Sequence of chain 1.A:
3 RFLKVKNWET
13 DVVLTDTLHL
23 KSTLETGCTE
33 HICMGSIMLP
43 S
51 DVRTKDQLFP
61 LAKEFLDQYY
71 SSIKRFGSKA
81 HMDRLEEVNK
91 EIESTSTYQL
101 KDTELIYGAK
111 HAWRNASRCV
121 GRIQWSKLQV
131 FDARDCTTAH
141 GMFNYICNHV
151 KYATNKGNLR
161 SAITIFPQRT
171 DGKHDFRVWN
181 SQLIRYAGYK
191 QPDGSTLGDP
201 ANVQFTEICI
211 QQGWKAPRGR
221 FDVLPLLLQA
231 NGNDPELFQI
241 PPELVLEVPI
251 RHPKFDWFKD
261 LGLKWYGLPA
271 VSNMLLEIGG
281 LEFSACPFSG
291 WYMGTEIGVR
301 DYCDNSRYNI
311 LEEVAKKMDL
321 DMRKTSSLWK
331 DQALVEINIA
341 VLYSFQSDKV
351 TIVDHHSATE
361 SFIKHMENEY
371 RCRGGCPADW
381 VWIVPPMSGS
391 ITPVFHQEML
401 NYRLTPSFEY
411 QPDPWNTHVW

This small molecule binds to this protein.
Small molecule (SMILES): CNCC#Cc1cc(F)c(F)c(CCc2cc(C)cc(N)n2)c1

Binding-site contacts:
Ligand atom C06 contacts residue GLU296 of chain 1.A at 3.6 Å.
Ligand atom C17 contacts residue TRP382 of chain 1.A at 3.6 Å (hydrophobic).
Ligand atom C11 contacts residue HEM1 of chain 1.C at 3.6 Å.
Ligand atom C12 contacts residue HEM1 of chain 1.C at 3.4 Å.
Ligand atom C05 contacts residue VAL271 of chain 1.A at 3.6 Å (hydrophobic).
Ligand atom C03 contacts residue HEM1 of chain 1.C at 3.3 Å.
Ligand atom N02 contacts residue HEM1 of chain 1.C at 3.3 Å.
Ligand atom C13 contacts residue VAL271 of chain 1.A at 3.9 Å (hydrophobic).
Ligand atom C07 contacts residue PHE288 of chain 1.A at 3.7 Å (hydrophobic).
Ligand atom C14 contacts residue HEM1 of chain 1.C at 2.9 Å.
Ligand atom C17 contacts residue HEM1 of chain 1.C at 3.8 Å.
Ligand atom F13 contacts residue HEM1 of chain 1.C at 3.2 Å.
Ligand atom C02 contacts residue GLU296 of chain 1.A at 3.6 Å.
Ligand atom C07 contacts residue SER289 of chain 1.A at 3.7 Å.
Ligand atom C18 contacts residue TRP382 of chain 1.A at 3.5 Å (hydrophobic).
Ligand atom F12 contacts residue PHE288 of chain 1.A at 3.9 Å.
Ligand atom C19 contacts residue TRP382 of chain 1.A at 3.7 Å (hydrophobic).
Ligand atom C02 contacts residue HEM1 of chain 1.C at 3.6 Å.
Ligand atom C04 contacts residue PRO269 of chain 1.A at 3.9 Å (hydrophobic).
Ligand atom N02 contacts residue GLU296 of chain 1.A at 2.8 Å (salt-bridge).
Ligand atom C02 contacts residue PRO269 of chain 1.A at 3.8 Å (hydrophobic).
Ligand atom C08 contacts residue VAL271 of chain 1.A at 3.7 Å (hydrophobic).
Ligand atom N02 contacts residue TRP291 of chain 1.A at 2.8 Å (h-bond).
Ligand atom C16 contacts residue HEM1 of chain 1.C at 2.8 Å.
Ligand atom C07 contacts residue GLY290 of chain 1.A at 3.5 Å.
Ligand atom N02 contacts residue TYR292 of chain 1.A at 3.7 Å.
Ligand atom N01 contacts residue GLU296 of chain 1.A at 2.7 Å (salt-bridge).
Ligand atom F12 contacts residue HEM1 of chain 1.C at 3.7 Å.
Ligand atom F13 contacts residue MET274 of chain 1.A at 2.8 Å.
Ligand atom C13 contacts residue HEM1 of chain 1.C at 3.2 Å.
Ligand atom C15 contacts residue HEM1 of chain 1.C at 3.4 Å.
Ligand atom C07 contacts residue HEM1 of chain 1.C at 3.5 Å.
Ligand atom C03 contacts residue PRO269 of chain 1.A at 3.7 Å (hydrophobic).
Ligand atom C02 contacts residue TRP291 of chain 1.A at 3.7 Å (hydrophobic).
Ligand atom C09 contacts residue HEM1 of chain 1.C at 3.3 Å.
Ligand atom F13 contacts residue VAL271 of chain 1.A at 3.3 Å.
Ligand atom C08 contacts residue GLU296 of chain 1.A at 3.6 Å.
Ligand atom F12 contacts residue VAL271 of chain 1.A at 3.0 Å.
Ligand atom C07 contacts residue PRO269 of chain 1.A at 3.7 Å (hydrophobic).
Ligand atom C12 contacts residue VAL271 of chain 1.A at 3.3 Å (hydrophobic).